Binding-site contacts:
Ligand atom O1P contacts residue FME1 of chain 1.MA at 4.4 Å.
Ligand atom C2' contacts residue FME1 of chain 1.MA at 3.5 Å.
Ligand atom C1' contacts residue FME1 of chain 1.MA at 4.3 Å.
Ligand atom O1P contacts residue MG1 of chain 1.TI at 3.9 Å.
Ligand atom O2' contacts residue YRW1 of chain 1.KA at 2.9 Å (h-bond).
Ligand atom C4' contacts residue FME1 of chain 1.MA at 3.6 Å.
Ligand atom P contacts residue MG1 of chain 1.TI at 3.3 Å.
Ligand atom N3' contacts residue FME1 of chain 1.MA at 1.4 Å.
Ligand atom O2P contacts residue MG1 of chain 1.TI at 2.0 Å.
Ligand atom O5' contacts residue MG1 of chain 1.TI at 4.0 Å.
Ligand atom C2' contacts residue YRW1 of chain 1.KA at 3.6 Å.
Ligand atom C3' contacts residue FME1 of chain 1.MA at 2.5 Å.
Ligand atom C3' contacts residue YRW1 of chain 1.KA at 4.3 Å.
Ligand atom O2' contacts residue FME1 of chain 1.MA at 3.3 Å (h-bond).

A protein and the small-molecule ligand that binds it are described below.
Small molecule (SMILES): Nc1ncnc2c1ncn2[C@@H]1O[C@H](COP(=O)(O)O)[C@@H](N)[C@H]1O